A small-molecule ligand and the protein it binds are described below.
Small molecule (SMILES): CC(=O)N[C@H]1[C@H](O[C@H]2[C@H](O)[C@@H](NC(C)=O)CO[C@@H]2CO)O[C@H](CO)[C@@H](O[C@@H]2O[C@H](CO)[C@@H](O)[C@H](O)[C@@H]2O)[C@@H]1O

Sequence of chain 1.B:
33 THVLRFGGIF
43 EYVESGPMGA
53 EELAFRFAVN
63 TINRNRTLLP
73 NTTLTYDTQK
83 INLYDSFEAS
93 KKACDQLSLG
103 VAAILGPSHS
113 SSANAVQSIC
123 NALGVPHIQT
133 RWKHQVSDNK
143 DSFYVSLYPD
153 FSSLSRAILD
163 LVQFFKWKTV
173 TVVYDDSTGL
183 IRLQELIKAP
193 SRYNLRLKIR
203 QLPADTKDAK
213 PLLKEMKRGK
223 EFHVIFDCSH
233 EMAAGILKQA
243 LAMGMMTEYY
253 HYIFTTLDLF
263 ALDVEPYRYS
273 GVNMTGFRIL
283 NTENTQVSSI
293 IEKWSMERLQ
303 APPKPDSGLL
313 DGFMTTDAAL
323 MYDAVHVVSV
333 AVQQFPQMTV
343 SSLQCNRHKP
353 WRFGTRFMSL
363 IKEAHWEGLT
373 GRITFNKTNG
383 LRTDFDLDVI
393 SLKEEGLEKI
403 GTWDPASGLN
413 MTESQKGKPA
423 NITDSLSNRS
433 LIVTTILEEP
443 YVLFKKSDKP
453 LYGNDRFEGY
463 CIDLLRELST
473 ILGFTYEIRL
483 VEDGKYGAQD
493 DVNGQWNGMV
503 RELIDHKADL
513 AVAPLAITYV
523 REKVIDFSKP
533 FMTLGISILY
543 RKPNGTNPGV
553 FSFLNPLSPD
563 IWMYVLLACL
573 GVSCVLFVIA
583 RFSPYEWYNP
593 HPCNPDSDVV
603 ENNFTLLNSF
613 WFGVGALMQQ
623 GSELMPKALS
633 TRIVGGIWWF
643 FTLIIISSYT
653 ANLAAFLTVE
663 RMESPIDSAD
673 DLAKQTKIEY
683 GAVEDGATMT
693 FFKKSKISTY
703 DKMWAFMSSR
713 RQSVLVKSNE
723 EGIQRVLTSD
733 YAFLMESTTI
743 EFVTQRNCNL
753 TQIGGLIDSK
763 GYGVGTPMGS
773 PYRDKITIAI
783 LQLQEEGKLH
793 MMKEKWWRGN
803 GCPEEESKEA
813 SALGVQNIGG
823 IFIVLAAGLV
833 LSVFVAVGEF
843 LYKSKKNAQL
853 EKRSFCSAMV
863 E

Binding-site contacts:
Ligand atom O4 contacts residue ARG194 of chain 1.B at 4.0 Å.
Ligand atom C5 contacts residue ASN381 of chain 1.B at 3.6 Å.
Ligand atom O6 contacts residue ARG158 of chain 1.B at 3.9 Å.
Ligand atom O7 contacts residue ASN378 of chain 1.B at 3.2 Å (h-bond).
Ligand atom C1 contacts residue ASN378 of chain 1.B at 1.4 Å.
Ligand atom C1 contacts residue THR385 of chain 1.B at 4.1 Å.
Ligand atom C7 contacts residue THR380 of chain 1.B at 3.6 Å.
Ligand atom O7 contacts residue THR380 of chain 1.B at 2.9 Å (h-bond).
Ligand atom C1 contacts residue ASN381 of chain 1.B at 3.8 Å.
Ligand atom O5 contacts residue THR385 of chain 1.B at 3.4 Å (h-bond).
Ligand atom C4 contacts residue ASN378 of chain 1.B at 4.1 Å.
Ligand atom C8 contacts residue ASN378 of chain 1.B at 4.2 Å.
Ligand atom C7 contacts residue ASN378 of chain 1.B at 3.4 Å.
Ligand atom N2 contacts residue THR380 of chain 1.B at 3.7 Å.
Ligand atom C6 contacts residue ARG158 of chain 1.B at 3.6 Å.
Ligand atom C3 contacts residue ASN378 of chain 1.B at 3.7 Å.
Ligand atom O5 contacts residue ASN378 of chain 1.B at 2.4 Å (h-bond).
Ligand atom C2 contacts residue ASN378 of chain 1.B at 2.6 Å.
Ligand atom N2 contacts residue ASN378 of chain 1.B at 2.9 Å (h-bond).
Ligand atom C6 contacts residue ASN381 of chain 1.B at 4.4 Å.
Ligand atom O5 contacts residue ASN381 of chain 1.B at 3.9 Å.
Ligand atom C6 contacts residue THR385 of chain 1.B at 4.0 Å.
Ligand atom C5 contacts residue ASN378 of chain 1.B at 3.6 Å.